This small molecule binds to this protein.
Small molecule (SMILES): O=C1CC[C@@H](C(=O)O)N1

Binding-site contacts:
Ligand atom OE contacts residue LEU73 of chain 1.A at 2.8 Å (h-bond).
Ligand atom CG contacts residue PHE11 of chain 1.A at 3.6 Å (hydrophobic).
Ligand atom O contacts residue VAL145 of chain 1.A at 3.4 Å (h-bond).
Ligand atom OE contacts residue PHE11 of chain 1.A at 3.6 Å.
Ligand atom OE contacts residue GLY72 of chain 1.A at 3.5 Å.
Ligand atom CD contacts residue LEU73 of chain 1.A at 3.6 Å (hydrophobic).
Ligand atom CA contacts residue LEU73 of chain 1.A at 3.8 Å (hydrophobic).
Ligand atom CB contacts residue TYR144 of chain 1.A at 3.6 Å (hydrophobic).
Ligand atom N contacts residue CYS146 of chain 1.A at 3.2 Å (h-bond).
Ligand atom N contacts residue PHE14 of chain 1.A at 3.5 Å.
Ligand atom N contacts residue LEU73 of chain 1.A at 2.8 Å (h-bond).
Ligand atom CA contacts residue TYR144 of chain 1.A at 3.6 Å (hydrophobic).
Ligand atom CB contacts residue VAL145 of chain 1.A at 4.3 Å (hydrophobic).
Ligand atom CB contacts residue PHE14 of chain 1.A at 4.0 Å (hydrophobic).
Ligand atom CA contacts residue PHE14 of chain 1.A at 3.6 Å (hydrophobic).
Ligand atom OE contacts residue PHE14 of chain 1.A at 3.5 Å.
Ligand atom OE contacts residue SER22 of chain 1.A at 4.2 Å.
Ligand atom C contacts residue LEU73 of chain 1.A at 4.1 Å (hydrophobic).
Ligand atom C contacts residue CYS146 of chain 1.A at 3.0 Å (hydrophobic).
Ligand atom OE contacts residue CYS146 of chain 1.A at 4.0 Å.
Ligand atom C contacts residue HIS171 of chain 1.A at 4.0 Å.
Ligand atom CG contacts residue VAL47 of chain 1.A at 3.9 Å (hydrophobic).
Ligand atom OXT contacts residue CYS146 of chain 1.A at 3.0 Å (h-bond).
Ligand atom CG contacts residue ASN20 of chain 1.A at 4.4 Å.
Ligand atom O contacts residue TYR144 of chain 1.A at 3.2 Å.
Ligand atom CB contacts residue VAL47 of chain 1.A at 3.9 Å (hydrophobic).
Ligand atom CG contacts residue CYS146 of chain 1.A at 3.7 Å (hydrophobic).
Ligand atom CG contacts residue PHE14 of chain 1.A at 3.6 Å (hydrophobic).
Ligand atom CB contacts residue CYS146 of chain 1.A at 3.6 Å (hydrophobic).
Ligand atom C contacts residue TYR144 of chain 1.A at 3.7 Å (hydrophobic).
Ligand atom CA contacts residue CYS146 of chain 1.A at 3.4 Å (hydrophobic).
Ligand atom CD contacts residue PHE14 of chain 1.A at 3.3 Å (hydrophobic).
Ligand atom OE contacts residue ASN20 of chain 1.A at 3.0 Å (h-bond).
Ligand atom CD contacts residue CYS146 of chain 1.A at 3.4 Å (hydrophobic).
Ligand atom CD contacts residue PHE11 of chain 1.A at 4.1 Å (hydrophobic).
Ligand atom O contacts residue CYS146 of chain 1.A at 3.0 Å (h-bond).
Ligand atom OXT contacts residue LEU73 of chain 1.A at 3.4 Å (h-bond).
Ligand atom CD contacts residue GLY72 of chain 1.A at 4.2 Å.
Ligand atom OXT contacts residue HIS171 of chain 1.A at 2.9 Å (h-bond).
Ligand atom CD contacts residue ASN20 of chain 1.A at 3.9 Å.

Sequence of chain 1.A:
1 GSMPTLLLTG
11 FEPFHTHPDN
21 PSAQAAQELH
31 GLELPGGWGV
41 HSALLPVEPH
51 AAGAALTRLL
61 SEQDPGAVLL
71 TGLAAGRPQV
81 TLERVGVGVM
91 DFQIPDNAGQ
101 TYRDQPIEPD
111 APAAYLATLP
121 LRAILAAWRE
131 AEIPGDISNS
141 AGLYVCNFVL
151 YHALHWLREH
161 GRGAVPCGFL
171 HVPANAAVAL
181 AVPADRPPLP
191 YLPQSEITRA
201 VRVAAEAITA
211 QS